The protein below binds the small molecule below.
Small molecule (SMILES): Cc1cc(N)nc(C#CCN2CCC(F)(F)CC2)c1

Binding-site contacts:
Ligand atom C09 contacts residue VAL296 of chain 1.B at 4.0 Å (hydrophobic).
Ligand atom C07 contacts residue HEM1 of chain 1.P at 3.6 Å.
Ligand atom C03 contacts residue TRP316 of chain 1.B at 4.0 Å (hydrophobic).
Ligand atom C07 contacts residue GLY315 of chain 1.B at 3.5 Å.
Ligand atom C08 contacts residue VAL296 of chain 1.B at 3.9 Å (hydrophobic).
Ligand atom N02 contacts residue GLU321 of chain 1.B at 2.8 Å (salt-bridge).
Ligand atom C03 contacts residue PRO294 of chain 1.B at 3.8 Å (hydrophobic).
Ligand atom C06 contacts residue GLU321 of chain 1.B at 3.5 Å.
Ligand atom N11 contacts residue GLN207 of chain 1.B at 3.5 Å (h-bond).
Ligand atom N01 contacts residue GLU321 of chain 1.B at 2.6 Å (salt-bridge).
Ligand atom C07 contacts residue PRO294 of chain 1.B at 3.7 Å (hydrophobic).
Ligand atom N02 contacts residue TRP316 of chain 1.B at 2.9 Å (h-bond).
Ligand atom C09 contacts residue GLU321 of chain 1.B at 3.9 Å.
Ligand atom N02 contacts residue HEM1 of chain 1.P at 3.3 Å.
Ligand atom C13 contacts residue VAL296 of chain 1.B at 3.7 Å (hydrophobic).
Ligand atom F18 contacts residue GLN207 of chain 1.B at 4.0 Å.
Ligand atom C02 contacts residue HEM1 of chain 1.P at 3.6 Å.
Ligand atom C15 contacts residue GLN207 of chain 1.B at 3.4 Å.
Ligand atom C04 contacts residue PRO294 of chain 1.B at 4.0 Å (hydrophobic).
Ligand atom C12 contacts residue VAL296 of chain 1.B at 3.8 Å (hydrophobic).
Ligand atom C07 contacts residue SER314 of chain 1.B at 3.8 Å.
Ligand atom C05 contacts residue VAL296 of chain 1.B at 3.5 Å (hydrophobic).
Ligand atom C02 contacts residue PRO294 of chain 1.B at 3.9 Å (hydrophobic).
Ligand atom N02 contacts residue MET318 of chain 1.B at 3.9 Å.
Ligand atom N02 contacts residue TYR317 of chain 1.B at 3.6 Å.
Ligand atom C12 contacts residue HEM1 of chain 1.P at 3.2 Å.
Ligand atom C08 contacts residue HEM1 of chain 1.P at 3.9 Å.
Ligand atom C02 contacts residue GLU321 of chain 1.B at 3.5 Å.
Ligand atom C02 contacts residue TRP316 of chain 1.B at 3.9 Å (hydrophobic).
Ligand atom F18 contacts residue ASN298 of chain 1.B at 3.8 Å.
Ligand atom C07 contacts residue PHE313 of chain 1.B at 3.6 Å (hydrophobic).
Ligand atom C09 contacts residue HEM1 of chain 1.P at 3.6 Å.
Ligand atom C16 contacts residue GLN207 of chain 1.B at 3.6 Å.
Ligand atom F18 contacts residue SER206 of chain 1.B at 3.0 Å.
Ligand atom C04 contacts residue HEM1 of chain 1.P at 4.0 Å.
Ligand atom C03 contacts residue HEM1 of chain 1.P at 3.3 Å.
Ligand atom C08 contacts residue GLU321 of chain 1.B at 3.5 Å.
Ligand atom N01 contacts residue HEM1 of chain 1.P at 4.0 Å.
Ligand atom C10 contacts residue HEM1 of chain 1.P at 3.0 Å.
Ligand atom C15 contacts residue ARG210 of chain 1.B at 3.7 Å.

Sequence of chain 1.B:
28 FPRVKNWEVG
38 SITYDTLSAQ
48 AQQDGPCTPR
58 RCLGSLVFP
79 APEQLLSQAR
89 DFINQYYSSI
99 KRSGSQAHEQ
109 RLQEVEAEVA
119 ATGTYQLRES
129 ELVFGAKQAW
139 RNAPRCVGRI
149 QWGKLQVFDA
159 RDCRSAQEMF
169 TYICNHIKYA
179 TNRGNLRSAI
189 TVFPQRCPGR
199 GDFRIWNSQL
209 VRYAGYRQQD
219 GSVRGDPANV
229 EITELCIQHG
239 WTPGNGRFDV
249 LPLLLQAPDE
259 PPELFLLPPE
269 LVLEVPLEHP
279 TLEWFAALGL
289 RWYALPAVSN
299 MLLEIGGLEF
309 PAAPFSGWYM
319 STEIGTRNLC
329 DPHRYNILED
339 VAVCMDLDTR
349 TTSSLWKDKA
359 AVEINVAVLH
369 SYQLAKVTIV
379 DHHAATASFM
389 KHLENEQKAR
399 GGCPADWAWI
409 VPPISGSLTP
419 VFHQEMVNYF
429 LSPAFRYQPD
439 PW